Binding-site contacts:
Ligand atom C4 contacts residue ASN46 of chain 3.A at 4.4 Å.
Ligand atom C2 contacts residue VAL45 of chain 3.A at 3.9 Å (hydrophobic).
Ligand atom O5 contacts residue VAL45 of chain 3.A at 4.1 Å.
Ligand atom O5 contacts residue ASN46 of chain 3.A at 3.6 Å.
Ligand atom C5 contacts residue ASP23 of chain 3.A at 3.9 Å.
Ligand atom O1 contacts residue VAL45 of chain 3.A at 4.4 Å.
Ligand atom O2 contacts residue ASP47 of chain 3.A at 4.2 Å.
Ligand atom C5 contacts residue ARG19 of chain 3.A at 4.2 Å.
Ligand atom O5 contacts residue ARG19 of chain 3.A at 3.8 Å.
Ligand atom C1 contacts residue ASP47 of chain 3.A at 4.5 Å.
Ligand atom C1 contacts residue VAL45 of chain 3.A at 3.6 Å (hydrophobic).
Ligand atom O3 contacts residue ASP23 of chain 3.A at 4.5 Å.
Ligand atom O2 contacts residue ARG19 of chain 3.A at 3.7 Å.
Ligand atom O3 contacts residue ARG27 of chain 3.A at 3.3 Å (salt-bridge).
Ligand atom C4 contacts residue ASP23 of chain 3.A at 4.0 Å.
Ligand atom C5 contacts residue ASN46 of chain 3.A at 3.4 Å.
Ligand atom O1 contacts residue ASP47 of chain 3.A at 3.8 Å.
Ligand atom C1 contacts residue ASN46 of chain 3.A at 4.3 Å.
Ligand atom C2 contacts residue ASP47 of chain 3.A at 3.9 Å.
Ligand atom O5 contacts residue TYR22 of chain 3.A at 4.2 Å.
Ligand atom C5 contacts residue ASP47 of chain 3.A at 3.2 Å.
Ligand atom O2 contacts residue ASP23 of chain 3.A at 3.9 Å.
Ligand atom O5 contacts residue ASP47 of chain 3.A at 2.7 Å (salt-bridge).
Ligand atom C3 contacts residue VAL45 of chain 3.A at 3.5 Å (hydrophobic).
Ligand atom O4 contacts residue ASP23 of chain 3.A at 3.0 Å (salt-bridge).
Ligand atom C5 contacts residue TYR22 of chain 3.A at 3.3 Å (hydrophobic).
Ligand atom O2 contacts residue ARG27 of chain 3.A at 4.3 Å.
Ligand atom O5 contacts residue ASP23 of chain 3.A at 4.3 Å.
Ligand atom C5 contacts residue VAL45 of chain 3.A at 4.1 Å (hydrophobic).
Ligand atom C4 contacts residue VAL26 of chain 3.A at 4.2 Å (hydrophobic).
Ligand atom O4 contacts residue TYR22 of chain 3.A at 4.4 Å.
Ligand atom C4 contacts residue VAL45 of chain 3.A at 3.7 Å (hydrophobic).
Ligand atom O4 contacts residue VAL26 of chain 3.A at 4.4 Å.
Ligand atom O1 contacts residue ASN46 of chain 3.A at 4.3 Å.
Ligand atom C3 contacts residue ARG27 of chain 3.A at 4.5 Å.
Ligand atom O4 contacts residue ARG27 of chain 3.A at 3.6 Å.
Ligand atom C2 contacts residue ARG19 of chain 3.A at 4.4 Å.
Ligand atom C4 contacts residue TYR22 of chain 3.A at 4.4 Å (hydrophobic).

The protein below binds the small molecule below.
Small molecule (SMILES): OC[C@@]1(O)OC[C@H](O)[C@@H]1O

Sequence of chain 3.A:
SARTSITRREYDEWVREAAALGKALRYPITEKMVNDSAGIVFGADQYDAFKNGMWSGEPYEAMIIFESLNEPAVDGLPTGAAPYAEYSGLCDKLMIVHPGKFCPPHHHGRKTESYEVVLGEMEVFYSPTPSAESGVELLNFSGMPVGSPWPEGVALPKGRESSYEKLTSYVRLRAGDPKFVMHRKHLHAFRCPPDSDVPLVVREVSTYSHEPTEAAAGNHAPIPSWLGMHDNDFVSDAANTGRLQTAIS